Sequence of chain 25.C:
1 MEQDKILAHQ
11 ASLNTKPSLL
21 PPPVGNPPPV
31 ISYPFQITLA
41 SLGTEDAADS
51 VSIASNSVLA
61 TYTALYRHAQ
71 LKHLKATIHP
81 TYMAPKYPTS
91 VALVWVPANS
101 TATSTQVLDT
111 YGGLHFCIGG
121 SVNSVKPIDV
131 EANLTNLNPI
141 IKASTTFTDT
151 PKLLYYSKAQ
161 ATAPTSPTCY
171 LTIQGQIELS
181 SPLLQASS

Sequence of chain 24.D:
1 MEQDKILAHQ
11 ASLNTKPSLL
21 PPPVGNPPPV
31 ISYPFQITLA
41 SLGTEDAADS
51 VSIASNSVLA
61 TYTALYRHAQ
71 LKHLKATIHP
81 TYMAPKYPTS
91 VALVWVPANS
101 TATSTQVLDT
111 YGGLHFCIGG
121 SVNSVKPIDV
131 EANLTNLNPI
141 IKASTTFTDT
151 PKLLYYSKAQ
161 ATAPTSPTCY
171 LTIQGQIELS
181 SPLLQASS

A small-molecule ligand and the protein it binds are described below.
Small molecule (SMILES): O=c1ccn([C@@H]2O[C@H](CO[P](=O)(O)O[C@H]3[C@@H](O)[C@H](n4ccc(=O)[nH]c4=O)O[C@@H]3COP(=O)(O)O)[C@@H](O)[C@H]2O)c(=O)[nH]1

Binding-site contacts:
Ligand atom C5 contacts residue VAL94 of chain 24.C at 2.5 Å (hydrophobic).
Ligand atom C6 contacts residue VAL94 of chain 24.C at 1.8 Å (hydrophobic).
Ligand atom C4 contacts residue LEU93 of chain 24.C at 2.9 Å (hydrophobic).
Ligand atom O5' contacts residue ASN133 of chain 24.C at 2.9 Å (h-bond).
Ligand atom C6 contacts residue GLY113 of chain 24.C at 1.8 Å.
Ligand atom C4 contacts residue VAL94 of chain 24.C at 2.8 Å (hydrophobic).
Ligand atom C2 contacts residue VAL94 of chain 24.C at 1.7 Å (hydrophobic).
Ligand atom N3 contacts residue LEU114 of chain 24.C at 2.9 Å (h-bond).
Ligand atom N1 contacts residue GLY112 of chain 24.C at 2.9 Å (h-bond).
Ligand atom C1' contacts residue TRP95 of chain 24.C at 2.4 Å (hydrophobic).
Ligand atom C4 contacts residue LEU114 of chain 24.C at 2.8 Å (hydrophobic).
Ligand atom O2 contacts residue LEU93 of chain 24.C at 1.9 Å (h-bond).
Ligand atom O4' contacts residue VAL94 of chain 24.C at 2.7 Å.
Ligand atom OP2 contacts residue ASN133 of chain 24.C at 2.5 Å.
Ligand atom O4 contacts residue LEU114 of chain 24.C at 2.8 Å (h-bond).
Ligand atom C2 contacts residue LEU93 of chain 24.C at 2.0 Å (hydrophobic).
Ligand atom O3' contacts residue GLU131 of chain 24.C at 2.8 Å (salt-bridge).
Ligand atom C4 contacts residue GLY113 of chain 24.C at 1.2 Å.
Ligand atom C5 contacts residue GLY112 of chain 24.C at 2.6 Å.
Ligand atom C4' contacts residue TRP95 of chain 24.C at 3.0 Å (hydrophobic).
Ligand atom N3 contacts residue VAL94 of chain 24.C at 2.3 Å.
Ligand atom N3 contacts residue LEU93 of chain 24.C at 1.6 Å (h-bond).
Ligand atom C2 contacts residue GLY113 of chain 24.C at 2.8 Å.
Ligand atom N1 contacts residue VAL94 of chain 24.C at 1.9 Å.
Ligand atom N3 contacts residue GLY113 of chain 24.C at 2.1 Å.
Ligand atom C5 contacts residue GLY113 of chain 24.C at 1.2 Å.
Ligand atom N1 contacts residue GLY113 of chain 24.C at 2.8 Å.
Ligand atom O4 contacts residue GLU131 of chain 24.C at 2.6 Å (salt-bridge).
Ligand atom C6 contacts residue TYR111 of chain 24.C at 3.1 Å (hydrophobic).
Ligand atom O4 contacts residue GLY113 of chain 24.C at 2.0 Å.
Ligand atom C1' contacts residue VAL94 of chain 24.C at 2.6 Å (hydrophobic).
Ligand atom O4 contacts residue VAL107 of chain 24.C at 1.8 Å.
Ligand atom C5 contacts residue THR110 of chain 24.C at 2.9 Å.
Ligand atom OP1 contacts residue ASN136 of chain 24.C at 2.4 Å (h-bond).
Ligand atom N3 contacts residue VAL107 of chain 24.C at 2.9 Å.
Ligand atom O4' contacts residue TRP95 of chain 24.C at 2.8 Å (h-bond).
Ligand atom C6 contacts residue GLY112 of chain 24.C at 2.2 Å.
Ligand atom C4 contacts residue VAL107 of chain 24.C at 2.6 Å (hydrophobic).
Ligand atom O2 contacts residue VAL94 of chain 24.C at 1.5 Å.
Ligand atom O2' contacts residue TRP95 of chain 24.C at 2.5 Å.

Sequence of chain 24.C:
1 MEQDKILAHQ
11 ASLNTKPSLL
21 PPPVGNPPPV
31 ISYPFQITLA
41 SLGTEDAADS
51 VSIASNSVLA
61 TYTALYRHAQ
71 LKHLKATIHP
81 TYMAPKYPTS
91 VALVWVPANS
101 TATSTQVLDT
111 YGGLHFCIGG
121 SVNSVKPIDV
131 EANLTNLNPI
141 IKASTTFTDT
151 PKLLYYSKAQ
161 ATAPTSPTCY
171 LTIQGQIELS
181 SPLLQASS